A small-molecule ligand and the protein it binds are described below.
Small molecule (SMILES): CN(Cc1cnc2nc(N)nc(N)c2n1)c1ccc(C(=O)N[C@@H](CCC(=O)O)C(=O)O)cc1

Sequence of chain 1.A:
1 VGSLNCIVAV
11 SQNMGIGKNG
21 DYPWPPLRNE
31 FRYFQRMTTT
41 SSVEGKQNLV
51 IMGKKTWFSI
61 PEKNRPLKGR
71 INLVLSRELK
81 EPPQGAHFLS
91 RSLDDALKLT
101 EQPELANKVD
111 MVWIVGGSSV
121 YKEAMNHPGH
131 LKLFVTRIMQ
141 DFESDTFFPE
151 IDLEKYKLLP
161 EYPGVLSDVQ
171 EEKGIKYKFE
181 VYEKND

Binding-site contacts:
Ligand atom C4 contacts residue PHE34 of chain 1.A at 3.5 Å (hydrophobic).
Ligand atom C2 contacts residue GLU30 of chain 1.A at 3.5 Å.
Ligand atom N3 contacts residue VAL8 of chain 1.A at 3.4 Å.
Ligand atom NA2 contacts residue GLU30 of chain 1.A at 2.7 Å (salt-bridge).
Ligand atom NA2 contacts residue VAL8 of chain 1.A at 3.6 Å.
Ligand atom CM contacts residue SER59 of chain 1.A at 3.1 Å.
Ligand atom C8A contacts residue GLU30 of chain 1.A at 3.6 Å.
Ligand atom NA2 contacts residue THR136 of chain 1.A at 3.6 Å (h-bond).
Ligand atom O1 contacts residue ARG70 of chain 1.A at 2.7 Å (salt-bridge).
Ligand atom C12 contacts residue PRO61 of chain 1.A at 3.7 Å (hydrophobic).
Ligand atom O2 contacts residue ARG70 of chain 1.A at 3.1 Å (salt-bridge).
Ligand atom N3 contacts residue ILE7 of chain 1.A at 3.7 Å.
Ligand atom NA4 contacts residue NDP1 of chain 1.B at 3.6 Å.
Ligand atom C11 contacts residue PHE31 of chain 1.A at 3.6 Å (hydrophobic).
Ligand atom N contacts residue LEU67 of chain 1.A at 3.7 Å.
Ligand atom C6 contacts residue NDP1 of chain 1.B at 3.7 Å.
Ligand atom C4A contacts residue NDP1 of chain 1.B at 3.2 Å.
Ligand atom C12 contacts residue PHE31 of chain 1.A at 3.6 Å (hydrophobic).
Ligand atom N1 contacts residue GLU30 of chain 1.A at 2.7 Å (salt-bridge).
Ligand atom N3 contacts residue ALA9 of chain 1.A at 3.7 Å.
Ligand atom NA4 contacts residue ILE7 of chain 1.A at 2.9 Å (h-bond).
Ligand atom CD contacts residue PHE31 of chain 1.A at 3.6 Å (hydrophobic).
Ligand atom O1 contacts residue GLN35 of chain 1.A at 3.7 Å.
Ligand atom N1 contacts residue ALA9 of chain 1.A at 3.6 Å.
Ligand atom C8A contacts residue NDP1 of chain 1.B at 3.5 Å.
Ligand atom N3 contacts residue PHE34 of chain 1.A at 3.5 Å.
Ligand atom NA4 contacts residue PHE34 of chain 1.A at 3.7 Å.
Ligand atom O contacts residue ASN64 of chain 1.A at 2.6 Å (h-bond).
Ligand atom CT contacts residue ARG70 of chain 1.A at 3.4 Å.
Ligand atom NA4 contacts residue TYR121 of chain 1.A at 3.6 Å (h-bond).
Ligand atom C2 contacts residue PHE34 of chain 1.A at 3.7 Å (hydrophobic).
Ligand atom O2 contacts residue PHE34 of chain 1.A at 3.2 Å.
Ligand atom C4 contacts residue NDP1 of chain 1.B at 3.2 Å.
Ligand atom OE1 contacts residue ARG28 of chain 1.A at 3.1 Å (salt-bridge).
Ligand atom N5 contacts residue NDP1 of chain 1.B at 3.4 Å.
Ligand atom N8 contacts residue GLU30 of chain 1.A at 3.7 Å.
Ligand atom O2 contacts residue GLN35 of chain 1.A at 3.6 Å.
Ligand atom OE1 contacts residue PHE31 of chain 1.A at 3.2 Å.
Ligand atom NA4 contacts residue VAL115 of chain 1.A at 3.2 Å (h-bond).
Ligand atom OE2 contacts residue PHE31 of chain 1.A at 3.5 Å.